Sequence of chain 1.A:
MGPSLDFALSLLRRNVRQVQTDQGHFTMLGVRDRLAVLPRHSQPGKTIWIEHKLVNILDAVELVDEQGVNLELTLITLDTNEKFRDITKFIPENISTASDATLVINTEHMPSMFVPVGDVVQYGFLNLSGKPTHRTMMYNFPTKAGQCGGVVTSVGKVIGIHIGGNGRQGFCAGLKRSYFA

A small-molecule ligand and the protein it binds are described below.
Small molecule (SMILES): Cc1cc(C(=O)N[C@H](C(=O)N[C@@H]2C(=O)N[C@@H](C[C@@H]3CCNC3=O)/C=C\C(=O)OC/C=C/CCO[C@H]2c2ccccc2)C(C)C)no1

Binding-site contacts:
Ligand atom C11 contacts residue CYS148 of chain 1.A at 3.1 Å (hydrophobic).
Ligand atom C4 contacts residue ASN127 of chain 1.A at 3.5 Å.
Ligand atom C16 contacts residue HIS41 of chain 1.A at 3.5 Å.
Ligand atom C29 contacts residue LEU128 of chain 1.A at 3.5 Å (hydrophobic).
Ligand atom N2 contacts residue SER129 of chain 1.A at 3.1 Å (h-bond).
Ligand atom O5 contacts residue GLY146 of chain 1.A at 3.2 Å (h-bond).
Ligand atom C28 contacts residue GLU72 of chain 1.A at 3.3 Å.
Ligand atom N3 contacts residue ILE163 of chain 1.A at 3.2 Å (h-bond).
Ligand atom C1 contacts residue LEU126 of chain 1.A at 3.5 Å (hydrophobic).
Ligand atom O4 contacts residue THR143 of chain 1.A at 2.8 Å (h-bond).
Ligand atom C28 contacts residue ARG40 of chain 1.A at 3.4 Å.
Ligand atom C23 contacts residue HIS41 of chain 1.A at 3.4 Å.
Ligand atom N1 contacts residue GLY165 of chain 1.A at 2.9 Å (h-bond).
Ligand atom O2 contacts residue GLY164 of chain 1.A at 3.3 Å.
Ligand atom O1 contacts residue ASN127 of chain 1.A at 3.1 Å (h-bond).
Ligand atom C6 contacts residue SER129 of chain 1.A at 3.6 Å.
Ligand atom O1 contacts residue SER129 of chain 1.A at 3.0 Å (h-bond).
Ligand atom O2 contacts residue GLY165 of chain 1.A at 3.1 Å (h-bond).
Ligand atom O4 contacts residue GLY164 of chain 1.A at 3.2 Å.
Ligand atom C3 contacts residue ASN127 of chain 1.A at 2.7 Å.
Ligand atom C30 contacts residue HIS41 of chain 1.A at 3.4 Å.
Ligand atom C17 contacts residue HIS41 of chain 1.A at 3.2 Å.
Ligand atom O1 contacts residue LEU128 of chain 1.A at 3.4 Å.
Ligand atom C27 contacts residue LEU128 of chain 1.A at 3.4 Å (hydrophobic).
Ligand atom C16 contacts residue CYS148 of chain 1.A at 1.8 Å (hydrophobic).
Ligand atom O7 contacts residue HIS41 of chain 1.A at 3.1 Å.
Ligand atom C27 contacts residue ARG40 of chain 1.A at 3.6 Å.
Ligand atom C15 contacts residue GLY164 of chain 1.A at 3.6 Å.
Ligand atom N4 contacts residue THR143 of chain 1.A at 3.3 Å (h-bond).
Ligand atom C29 contacts residue GLU72 of chain 1.A at 3.4 Å.
Ligand atom N5 contacts residue GLY165 of chain 1.A at 2.8 Å (h-bond).
Ligand atom N3 contacts residue CYS148 of chain 1.A at 3.3 Å (h-bond).
Ligand atom C33 contacts residue GLY165 of chain 1.A at 3.3 Å.
Ligand atom O2 contacts residue LEU128 of chain 1.A at 3.6 Å.
Ligand atom C17 contacts residue CYS148 of chain 1.A at 2.6 Å (hydrophobic).
Ligand atom C10 contacts residue CYS148 of chain 1.A at 2.8 Å (hydrophobic).
Ligand atom O4 contacts residue GLY165 of chain 1.A at 3.2 Å (h-bond).
Ligand atom O4 contacts residue HIS162 of chain 1.A at 2.8 Å (h-bond).
Ligand atom O5 contacts residue ALA145 of chain 1.A at 3.3 Å.
Ligand atom C15 contacts residue GLY165 of chain 1.A at 3.3 Å.